Binding-site contacts:
Ligand atom O22 contacts residue SER53 of chain 1.A at 3.6 Å (h-bond).
Ligand atom O22 contacts residue GLY55 of chain 1.A at 3.7 Å.
Ligand atom O1 contacts residue ALA70 of chain 1.A at 3.3 Å.
Ligand atom C18 contacts residue GLY52 of chain 1.A at 3.5 Å.
Ligand atom C12 contacts residue GLU127 of chain 1.A at 3.7 Å.
Ligand atom O1 contacts residue GLU121 of chain 1.A at 2.6 Å (salt-bridge).
Ligand atom O7 contacts residue THR183 of chain 1.A at 2.9 Å (h-bond).
Ligand atom C1 contacts residue LEU173 of chain 1.A at 3.6 Å (hydrophobic).
Ligand atom N13 contacts residue ASN171 of chain 1.A at 3.6 Å (h-bond).
Ligand atom O9 contacts residue VAL57 of chain 1.A at 3.7 Å.
Ligand atom N13 contacts residue GLU170 of chain 1.A at 2.9 Å (salt-bridge).
Ligand atom C14 contacts residue GLU170 of chain 1.A at 3.4 Å.
Ligand atom O1 contacts residue VAL123 of chain 1.A at 3.1 Å (h-bond).
Ligand atom C27 contacts residue GLY186 of chain 1.A at 3.5 Å.
Ligand atom C14 contacts residue GLU127 of chain 1.A at 3.5 Å.
Ligand atom O9 contacts residue ASP184 of chain 1.A at 3.7 Å.
Ligand atom C18 contacts residue LEU74 of chain 1.A at 3.6 Å (hydrophobic).
Ligand atom C15 contacts residue VAL57 of chain 1.A at 3.6 Å (hydrophobic).
Ligand atom C2 contacts residue GLU121 of chain 1.A at 3.7 Å.
Ligand atom N13 contacts residue ASP184 of chain 1.A at 2.7 Å (salt-bridge).
Ligand atom O15 contacts residue THR51 of chain 1.A at 3.4 Å (h-bond).
Ligand atom O28 contacts residue LYS72 of chain 1.A at 3.1 Å (salt-bridge).
Ligand atom O15 contacts residue GLY50 of chain 1.A at 3.3 Å.
Ligand atom C2 contacts residue ALA70 of chain 1.A at 3.6 Å (hydrophobic).
Ligand atom O15 contacts residue VAL57 of chain 1.A at 3.4 Å.
Ligand atom C12 contacts residue GLU170 of chain 1.A at 3.3 Å.
Ligand atom C28 contacts residue GLU91 of chain 1.A at 3.6 Å.
Ligand atom C6 contacts residue LEU173 of chain 1.A at 3.6 Å (hydrophobic).
Ligand atom O28 contacts residue GLU91 of chain 1.A at 2.9 Å (salt-bridge).
Ligand atom O22 contacts residue PHE54 of chain 1.A at 2.8 Å (h-bond).
Ligand atom C14 contacts residue ASP184 of chain 1.A at 3.4 Å.
Ligand atom C1 contacts residue ALA70 of chain 1.A at 3.4 Å (hydrophobic).
Ligand atom C10 contacts residue THR51 of chain 1.A at 3.5 Å.
Ligand atom O1 contacts residue TYR122 of chain 1.A at 3.3 Å.
Ligand atom O28 contacts residue LEU74 of chain 1.A at 3.5 Å.
Ligand atom C1 contacts residue GLU121 of chain 1.A at 3.6 Å.
Ligand atom C17 contacts residue GLY52 of chain 1.A at 3.5 Å.
Ligand atom C3 contacts residue THR183 of chain 1.A at 3.4 Å.
Ligand atom C21 contacts residue ASP184 of chain 1.A at 3.5 Å.
Ligand atom C27 contacts residue GLU91 of chain 1.A at 3.4 Å.

This protein binds this small molecule.
Small molecule (SMILES): O=C(NC1CNCCCC1OC(=O)c1ccc(C(=O)c2ccccc2O)cc1)c1ccc(O)cc1

Sequence of chain 1.A:
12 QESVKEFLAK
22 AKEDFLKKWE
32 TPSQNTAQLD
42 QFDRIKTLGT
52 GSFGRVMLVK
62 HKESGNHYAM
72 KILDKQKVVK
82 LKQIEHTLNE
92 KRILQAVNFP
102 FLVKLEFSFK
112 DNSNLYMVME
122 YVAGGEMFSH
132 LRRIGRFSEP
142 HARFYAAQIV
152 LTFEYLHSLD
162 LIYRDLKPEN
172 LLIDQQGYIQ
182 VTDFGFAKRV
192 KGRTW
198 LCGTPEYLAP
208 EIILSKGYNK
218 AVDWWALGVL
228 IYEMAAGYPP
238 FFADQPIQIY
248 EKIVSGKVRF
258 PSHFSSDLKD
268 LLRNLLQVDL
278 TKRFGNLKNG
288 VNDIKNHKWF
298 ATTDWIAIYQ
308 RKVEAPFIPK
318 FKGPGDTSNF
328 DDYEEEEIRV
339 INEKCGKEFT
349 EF